Sequence of chain 1.F:
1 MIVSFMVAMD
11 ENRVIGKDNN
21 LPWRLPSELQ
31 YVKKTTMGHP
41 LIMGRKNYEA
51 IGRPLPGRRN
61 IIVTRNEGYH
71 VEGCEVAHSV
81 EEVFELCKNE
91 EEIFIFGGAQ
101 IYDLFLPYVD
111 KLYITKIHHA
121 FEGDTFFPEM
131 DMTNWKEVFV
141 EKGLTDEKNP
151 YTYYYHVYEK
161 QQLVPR

Binding-site contacts:
Ligand atom C20 contacts residue ARG53 of chain 1.F at 3.4 Å.
Ligand atom N36 contacts residue VAL7 of chain 1.F at 3.3 Å.
Ligand atom N35 contacts residue GLU28 of chain 1.F at 2.5 Å (salt-bridge).
Ligand atom C26 contacts residue LYS33 of chain 1.F at 3.7 Å.
Ligand atom C34 contacts residue GLU28 of chain 1.F at 3.6 Å.
Ligand atom C34 contacts residue ALA8 of chain 1.F at 3.6 Å (hydrophobic).
Ligand atom N01 contacts residue PHE96 of chain 1.F at 2.7 Å (h-bond).
Ligand atom N35 contacts residue ALA8 of chain 1.F at 3.5 Å.
Ligand atom C16 contacts residue ARG53 of chain 1.F at 3.4 Å.
Ligand atom C14 contacts residue LEU29 of chain 1.F at 3.5 Å (hydrophobic).
Ligand atom N33 contacts residue GLU28 of chain 1.F at 3.1 Å (salt-bridge).
Ligand atom C12 contacts residue ILE51 of chain 1.F at 3.5 Å (hydrophobic).
Ligand atom C27 contacts residue LYS33 of chain 1.F at 3.7 Å.
Ligand atom C29 contacts residue LEU55 of chain 1.F at 3.7 Å (hydrophobic).
Ligand atom C04 contacts residue PHE96 of chain 1.F at 3.5 Å (hydrophobic).
Ligand atom N35 contacts residue MET6 of chain 1.F at 3.7 Å.
Ligand atom C27 contacts residue LEU55 of chain 1.F at 3.7 Å (hydrophobic).
Ligand atom N35 contacts residue VAL32 of chain 1.F at 3.3 Å.
Ligand atom C02 contacts residue MET6 of chain 1.F at 3.6 Å (hydrophobic).
Ligand atom C08 contacts residue LYS33 of chain 1.F at 3.7 Å.
Ligand atom C25 contacts residue LEU55 of chain 1.F at 3.7 Å (hydrophobic).
Ligand atom C28 contacts residue PRO56 of chain 1.F at 3.6 Å (hydrophobic).
Ligand atom C27 contacts residue ARG58 of chain 1.F at 3.4 Å.
Ligand atom C05 contacts residue PHE96 of chain 1.F at 3.6 Å (hydrophobic).
Ligand atom C07 contacts residue LEU21 of chain 1.F at 3.6 Å (hydrophobic).
Ligand atom N01 contacts residue MET6 of chain 1.F at 2.7 Å (h-bond).
Ligand atom N36 contacts residue ALA8 of chain 1.F at 3.5 Å (h-bond).
Ligand atom C34 contacts residue VAL7 of chain 1.F at 3.7 Å (hydrophobic).
Ligand atom N36 contacts residue MET6 of chain 1.F at 3.4 Å.
Ligand atom N33 contacts residue VAL32 of chain 1.F at 3.5 Å.
Ligand atom C34 contacts residue VAL32 of chain 1.F at 3.4 Å (hydrophobic).
Ligand atom C09 contacts residue LEU21 of chain 1.F at 3.6 Å (hydrophobic).
Ligand atom C24 contacts residue LEU55 of chain 1.F at 3.6 Å (hydrophobic).
Ligand atom N35 contacts residue VAL7 of chain 1.F at 3.5 Å (h-bond).
Ligand atom C31 contacts residue PHE96 of chain 1.F at 3.3 Å (hydrophobic).
Ligand atom O08 contacts residue LEU21 of chain 1.F at 3.4 Å.
Ligand atom N01 contacts residue TYR102 of chain 1.F at 3.5 Å (h-bond).
Ligand atom O30 contacts residue ARG53 of chain 1.F at 2.5 Å (salt-bridge).
Ligand atom C08 contacts residue LEU29 of chain 1.F at 3.4 Å (hydrophobic).
Ligand atom C19 contacts residue LEU55 of chain 1.F at 3.7 Å (hydrophobic).

The small molecule below binds the protein below.
Small molecule (SMILES): COc1cc(Cc2cnc(N)nc2N)cc(/C=C/C(=O)N2N=Cc3ccccc3[C@@H]2C(C)C)c1OC